The protein below binds the small molecule below.
Small molecule (SMILES): NS(=O)(=O)c1nnc(NS(=O)(=O)c2ccccc2)s1

Sequence of chain 1.G:
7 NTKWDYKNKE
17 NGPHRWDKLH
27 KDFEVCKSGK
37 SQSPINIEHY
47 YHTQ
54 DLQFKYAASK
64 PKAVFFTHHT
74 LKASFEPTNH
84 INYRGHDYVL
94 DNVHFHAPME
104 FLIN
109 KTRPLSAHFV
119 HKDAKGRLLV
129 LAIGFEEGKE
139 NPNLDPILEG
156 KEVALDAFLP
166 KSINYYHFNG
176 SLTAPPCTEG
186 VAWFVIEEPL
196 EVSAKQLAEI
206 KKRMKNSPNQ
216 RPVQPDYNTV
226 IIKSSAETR

Binding-site contacts:
Ligand atom S1 contacts residue LYS75 of chain 1.G at 3.6 Å.
Ligand atom O3 contacts residue TRP188 of chain 1.G at 4.1 Å.
Ligand atom O2 contacts residue LYS75 of chain 1.G at 3.0 Å (salt-bridge).
Ligand atom O4 contacts residue ZN1 of chain 1.Y at 3.1 Å.
Ligand atom N3 contacts residue ALA179 of chain 1.G at 3.8 Å.
Ligand atom S2 contacts residue LEU177 of chain 1.G at 4.0 Å.
Ligand atom C6 contacts residue LYS75 of chain 1.G at 4.1 Å.
Ligand atom N3 contacts residue LEU177 of chain 1.G at 3.6 Å.
Ligand atom O1 contacts residue ASN95 of chain 1.G at 3.3 Å (h-bond).
Ligand atom O4 contacts residue VAL118 of chain 1.G at 4.1 Å.
Ligand atom O1 contacts residue LYS75 of chain 1.G at 3.4 Å (salt-bridge).
Ligand atom C6 contacts residue ASN95 of chain 1.G at 3.9 Å.
Ligand atom S3 contacts residue LEU177 of chain 1.G at 3.8 Å.
Ligand atom N4 contacts residue GLU103 of chain 1.G at 4.0 Å.
Ligand atom S3 contacts residue ZN1 of chain 1.Y at 3.1 Å.
Ligand atom O4 contacts residue VAL128 of chain 1.G at 4.1 Å.
Ligand atom N4 contacts residue THR178 of chain 1.G at 2.8 Å (h-bond).
Ligand atom O3 contacts residue LEU177 of chain 1.G at 3.1 Å.
Ligand atom N4 contacts residue HIS116 of chain 1.G at 3.8 Å.
Ligand atom N4 contacts residue ZN1 of chain 1.Y at 2.0 Å.
Ligand atom C2 contacts residue VAL118 of chain 1.G at 4.0 Å (hydrophobic).
Ligand atom C1 contacts residue VAL118 of chain 1.G at 3.9 Å (hydrophobic).
Ligand atom O4 contacts residue HIS97 of chain 1.G at 3.3 Å.
Ligand atom C8 contacts residue ZN1 of chain 1.Y at 4.1 Å.
Ligand atom S3 contacts residue THR178 of chain 1.G at 3.8 Å.
Ligand atom C5 contacts residue ASP94 of chain 1.G at 4.0 Å.
Ligand atom O1 contacts residue VAL118 of chain 1.G at 4.1 Å.
Ligand atom S2 contacts residue HIS97 of chain 1.G at 3.6 Å.
Ligand atom C5 contacts residue ASN95 of chain 1.G at 3.6 Å.
Ligand atom S3 contacts residue HIS97 of chain 1.G at 3.8 Å.
Ligand atom C8 contacts residue LEU177 of chain 1.G at 3.4 Å (hydrophobic).
Ligand atom N4 contacts residue HIS97 of chain 1.G at 3.3 Å (h-bond).
Ligand atom N4 contacts residue HIS99 of chain 1.G at 3.0 Å (h-bond).
Ligand atom S2 contacts residue VAL118 of chain 1.G at 3.9 Å.
Ligand atom C8 contacts residue HIS97 of chain 1.G at 4.0 Å.
Ligand atom C4 contacts residue ASP94 of chain 1.G at 3.6 Å.
Ligand atom O1 contacts residue HIS97 of chain 1.G at 3.9 Å.
Ligand atom O4 contacts residue HIS116 of chain 1.G at 3.9 Å.
Ligand atom C5 contacts residue LYS75 of chain 1.G at 3.6 Å.
Ligand atom O3 contacts residue THR178 of chain 1.G at 2.7 Å (h-bond).